Binding-site contacts:
Ligand atom C4 contacts residue HIS298 of chain 13.E at 3.7 Å.
Ligand atom C1 contacts residue TYR72 of chain 13.E at 3.7 Å (hydrophobic).
Ligand atom C4 contacts residue ARG77 of chain 13.E at 4.2 Å.
Ligand atom C1 contacts residue ARG77 of chain 13.E at 3.4 Å.
Ligand atom O3 contacts residue GLY78 of chain 13.E at 3.6 Å.
Ligand atom O4 contacts residue THR291 of chain 13.E at 3.4 Å.
Ligand atom N5 contacts residue TYR72 of chain 13.E at 3.2 Å (h-bond).
Ligand atom O4 contacts residue GLY78 of chain 13.E at 3.1 Å.
Ligand atom O6 contacts residue ARG77 of chain 13.E at 4.0 Å.
Ligand atom C4 contacts residue TYR72 of chain 13.E at 3.2 Å (hydrophobic).
Ligand atom C3 contacts residue HIS298 of chain 13.E at 3.6 Å.
Ligand atom C5 contacts residue TYR72 of chain 13.E at 3.5 Å (hydrophobic).
Ligand atom C6 contacts residue TYR72 of chain 13.E at 3.5 Å (hydrophobic).
Ligand atom C3 contacts residue GLY78 of chain 13.E at 4.2 Å.
Ligand atom C10 contacts residue TYR72 of chain 13.E at 4.2 Å (hydrophobic).
Ligand atom O1A contacts residue GLY78 of chain 13.E at 3.6 Å (h-bond).
Ligand atom O1B contacts residue TYR72 of chain 13.E at 3.7 Å.
Ligand atom C6 contacts residue ASN93 of chain 13.E at 3.5 Å.
Ligand atom O1A contacts residue TYR72 of chain 13.E at 3.4 Å.
Ligand atom O1B contacts residue ARG77 of chain 13.E at 2.8 Å (salt-bridge).
Ligand atom C5 contacts residue ASN93 of chain 13.E at 4.3 Å.
Ligand atom O3 contacts residue VAL296 of chain 13.E at 4.2 Å.
Ligand atom C3 contacts residue VAL296 of chain 13.E at 3.5 Å (hydrophobic).
Ligand atom C4 contacts residue GLY78 of chain 13.E at 3.4 Å.
Ligand atom O4 contacts residue TYR72 of chain 13.E at 3.9 Å.
Ligand atom C3 contacts residue GLY78 of chain 13.E at 4.1 Å.
Ligand atom O6 contacts residue ASN93 of chain 13.E at 2.8 Å (h-bond).
Ligand atom C8 contacts residue TYR72 of chain 13.E at 4.2 Å (hydrophobic).
Ligand atom O10 contacts residue THR291 of chain 13.E at 4.0 Å.
Ligand atom O1A contacts residue ARG77 of chain 13.E at 3.1 Å (salt-bridge).
Ligand atom O4 contacts residue HIS298 of chain 13.E at 3.1 Å (h-bond).
Ligand atom C11 contacts residue ASP85 of chain 13.A at 3.8 Å.
Ligand atom O6 contacts residue GLY78 of chain 13.E at 3.8 Å.
Ligand atom O6 contacts residue THR94 of chain 13.E at 3.7 Å.
Ligand atom O4 contacts residue ILE79 of chain 13.E at 3.4 Å (h-bond).
Ligand atom C7 contacts residue TYR72 of chain 13.E at 4.2 Å (hydrophobic).
Ligand atom C2 contacts residue GLY78 of chain 13.E at 4.2 Å.
Ligand atom O4 contacts residue VAL296 of chain 13.E at 4.2 Å.
Ligand atom O10 contacts residue ASN293 of chain 13.E at 3.8 Å.
Ligand atom O8 contacts residue TYR72 of chain 13.E at 3.2 Å (h-bond).

A small-molecule ligand and the protein it binds are described below.
Small molecule (SMILES): CC(=O)N[C@H]1[C@H]([C@H](O)[C@H](O)CO)O[C@@](O[C@H]2[C@@H](O)[C@@H](CO)O[C@@H](O[C@H]3[C@H](O)[C@@H](O)[C@H](O)O[C@@H]3CO)[C@@H]2O)(C(=O)O)C[C@@H]1O

Sequence of chain 13.E:
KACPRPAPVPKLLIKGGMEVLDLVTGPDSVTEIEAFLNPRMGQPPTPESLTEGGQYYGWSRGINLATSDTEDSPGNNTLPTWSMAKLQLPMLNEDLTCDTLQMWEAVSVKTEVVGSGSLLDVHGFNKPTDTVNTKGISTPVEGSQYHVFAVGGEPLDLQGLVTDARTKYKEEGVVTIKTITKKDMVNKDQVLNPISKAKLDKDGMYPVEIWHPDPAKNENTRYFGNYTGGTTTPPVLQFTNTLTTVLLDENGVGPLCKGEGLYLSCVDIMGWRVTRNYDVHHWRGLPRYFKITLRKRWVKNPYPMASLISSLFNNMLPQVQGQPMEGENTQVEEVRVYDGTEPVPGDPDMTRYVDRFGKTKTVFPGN

Sequence of chain 13.A:
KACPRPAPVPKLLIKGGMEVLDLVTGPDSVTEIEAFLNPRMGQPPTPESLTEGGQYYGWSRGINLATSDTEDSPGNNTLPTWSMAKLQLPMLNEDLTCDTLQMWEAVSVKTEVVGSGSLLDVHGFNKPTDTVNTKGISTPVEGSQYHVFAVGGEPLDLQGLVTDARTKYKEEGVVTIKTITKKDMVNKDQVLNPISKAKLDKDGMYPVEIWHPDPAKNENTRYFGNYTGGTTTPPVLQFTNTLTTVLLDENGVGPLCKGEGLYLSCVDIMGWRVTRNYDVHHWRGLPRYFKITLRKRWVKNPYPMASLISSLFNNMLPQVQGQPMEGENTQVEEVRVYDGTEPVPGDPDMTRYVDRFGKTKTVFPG